Sequence of chain 1.A:
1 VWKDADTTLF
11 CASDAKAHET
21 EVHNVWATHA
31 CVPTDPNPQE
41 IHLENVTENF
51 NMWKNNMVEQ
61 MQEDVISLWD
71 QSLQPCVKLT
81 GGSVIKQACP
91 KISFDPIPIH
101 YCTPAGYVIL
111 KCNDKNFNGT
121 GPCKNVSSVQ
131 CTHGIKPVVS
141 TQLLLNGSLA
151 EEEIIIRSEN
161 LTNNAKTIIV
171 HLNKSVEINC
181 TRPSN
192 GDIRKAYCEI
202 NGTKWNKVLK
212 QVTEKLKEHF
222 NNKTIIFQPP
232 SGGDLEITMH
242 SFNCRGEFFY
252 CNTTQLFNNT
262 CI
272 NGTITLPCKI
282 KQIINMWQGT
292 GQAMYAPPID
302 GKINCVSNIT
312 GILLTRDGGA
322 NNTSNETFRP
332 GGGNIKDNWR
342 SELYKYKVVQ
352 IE

A protein and the small-molecule ligand that binds it are described below.
Small molecule (SMILES): [H]/N=C(\N)N[C@H]1Cc2ccccc2[C@@H]1NC(=O)C(=O)Nc1ccc(Cl)c(F)c1

Binding-site contacts:
Ligand atom N14 contacts residue ASN286 of chain 1.A at 3.0 Å (h-bond).
Ligand atom C01 contacts residue GLY334 of chain 1.A at 3.7 Å.
Ligand atom C01 contacts residue ASN335 of chain 1.A at 3.7 Å.
Ligand atom C22 contacts residue SER242 of chain 1.A at 3.6 Å.
Ligand atom C03 contacts residue GLY334 of chain 1.A at 3.2 Å.
Ligand atom C09 contacts residue TRP288 of chain 1.A at 3.5 Å (hydrophobic).
Ligand atom C15 contacts residue GLU237 of chain 1.A at 3.7 Å.
Ligand atom C18 contacts residue ASN286 of chain 1.A at 3.2 Å.
Ligand atom N26 contacts residue ASP235 of chain 1.A at 3.4 Å (salt-bridge).
Ligand atom C21 contacts residue SER242 of chain 1.A at 3.5 Å.
Ligand atom N11 contacts residue ILE238 of chain 1.A at 3.8 Å.
Ligand atom CL contacts residue PHE243 of chain 1.A at 3.5 Å.
Ligand atom C15 contacts residue ASN286 of chain 1.A at 3.6 Å.
Ligand atom C07 contacts residue GLY334 of chain 1.A at 3.7 Å.
Ligand atom C18 contacts residue ILE285 of chain 1.A at 3.6 Å (hydrophobic).
Ligand atom C21 contacts residue VAL139 of chain 1.A at 3.8 Å (hydrophobic).
Ligand atom N14 contacts residue GLU237 of chain 1.A at 3.5 Å.
Ligand atom C22 contacts residue THR141 of chain 1.A at 3.8 Å.
Ligand atom C15 contacts residue TRP288 of chain 1.A at 3.7 Å (hydrophobic).
Ligand atom N10 contacts residue GLY290 of chain 1.A at 3.7 Å.
Ligand atom C18 contacts residue GLU237 of chain 1.A at 3.8 Å.
Ligand atom F24 contacts residue SER140 of chain 1.A at 3.4 Å.
Ligand atom F24 contacts residue SER242 of chain 1.A at 3.3 Å.
Ligand atom CL contacts residue PHE249 of chain 1.A at 3.6 Å.
Ligand atom C04 contacts residue GLY334 of chain 1.A at 3.3 Å.
Ligand atom F24 contacts residue THR141 of chain 1.A at 3.8 Å.
Ligand atom C02 contacts residue GLY334 of chain 1.A at 3.4 Å.
Ligand atom O16 contacts residue TRP288 of chain 1.A at 3.6 Å.
Ligand atom O17 contacts residue ASN286 of chain 1.A at 3.3 Å (h-bond).
Ligand atom O17 contacts residue MET287 of chain 1.A at 3.5 Å (h-bond).
Ligand atom C13 contacts residue TRP288 of chain 1.A at 3.6 Å (hydrophobic).
Ligand atom O16 contacts residue THR141 of chain 1.A at 3.8 Å.
Ligand atom C05 contacts residue GLY334 of chain 1.A at 3.7 Å.
Ligand atom O16 contacts residue GLY334 of chain 1.A at 3.3 Å (h-bond).
Ligand atom C06 contacts residue ASN335 of chain 1.A at 3.6 Å.
Ligand atom N11 contacts residue GLY334 of chain 1.A at 3.2 Å (h-bond).
Ligand atom F24 contacts residue VAL139 of chain 1.A at 3.5 Å.
Ligand atom C08 contacts residue MET287 of chain 1.A at 3.8 Å (hydrophobic).
Ligand atom N14 contacts residue TRP288 of chain 1.A at 3.6 Å (h-bond).
Ligand atom CL contacts residue ASN244 of chain 1.A at 3.8 Å.